This protein binds this small molecule.
Small molecule (SMILES): CC[C@H]1OC(=O)[C@H](C)[C@@H](OC(=O)CN(C)C)[C@@H](C)C[C@@H](C)C(=O)/C=C/[C@H]1C

Binding-site contacts:
Ligand atom C17 contacts residue VAL262 of chain 1.B at 3.9 Å (hydrophobic).
Ligand atom C14 contacts residue GLU114 of chain 1.B at 3.8 Å.
Ligand atom O1 contacts residue THR314 of chain 1.B at 3.3 Å.
Ligand atom C7 contacts residue THR314 of chain 1.B at 3.5 Å.
Ligand atom C14 contacts residue LEU108 of chain 1.B at 4.0 Å (hydrophobic).
Ligand atom C1 contacts residue MET414 of chain 1.B at 3.4 Å (hydrophobic).
Ligand atom C15 contacts residue GLU105 of chain 1.B at 4.1 Å.
Ligand atom C4 contacts residue MET414 of chain 1.B at 3.6 Å (hydrophobic).
Ligand atom C19 contacts residue MET414 of chain 1.B at 4.0 Å (hydrophobic).
Ligand atom O4 contacts residue HIS258 of chain 1.B at 3.1 Å (h-bond).
Ligand atom O2 contacts residue VAL262 of chain 1.B at 3.9 Å.
Ligand atom C8 contacts residue LEU113 of chain 1.B at 4.1 Å (hydrophobic).
Ligand atom C20 contacts residue PHE198 of chain 1.B at 3.4 Å (hydrophobic).
Ligand atom C10 contacts residue ILE259 of chain 1.B at 4.0 Å (hydrophobic).
Ligand atom C6 contacts residue LEU113 of chain 1.B at 4.0 Å (hydrophobic).
Ligand atom C7 contacts residue HEM1 of chain 1.E at 3.9 Å.
Ligand atom C14 contacts residue GLU105 of chain 1.B at 3.7 Å.
Ligand atom O5 contacts residue VAL199 of chain 1.B at 3.4 Å.
Ligand atom C17 contacts residue PHE198 of chain 1.B at 3.9 Å (hydrophobic).
Ligand atom C3 contacts residue THR267 of chain 1.B at 4.0 Å.
Ligand atom O4 contacts residue GLU114 of chain 1.B at 3.3 Å (salt-bridge).
Ligand atom O2 contacts residue LEU113 of chain 1.B at 4.1 Å.
Ligand atom N contacts residue GLU114 of chain 1.B at 2.9 Å (salt-bridge).
Ligand atom C18 contacts residue MET414 of chain 1.B at 4.1 Å (hydrophobic).
Ligand atom C19 contacts residue VAL199 of chain 1.B at 3.9 Å (hydrophobic).
Ligand atom C21 contacts residue VAL199 of chain 1.B at 3.6 Å (hydrophobic).
Ligand atom O2 contacts residue ALA263 of chain 1.B at 3.6 Å.
Ligand atom C20 contacts residue VAL199 of chain 1.B at 3.3 Å (hydrophobic).
Ligand atom C21 contacts residue MET414 of chain 1.B at 4.0 Å (hydrophobic).
Ligand atom C12 contacts residue GLU114 of chain 1.B at 3.6 Å.
Ligand atom C19 contacts residue PHE198 of chain 1.B at 3.9 Å (hydrophobic).
Ligand atom C7 contacts residue LEU113 of chain 1.B at 3.5 Å (hydrophobic).
Ligand atom C15 contacts residue GLU114 of chain 1.B at 3.2 Å.
Ligand atom C13 contacts residue GLU114 of chain 1.B at 3.1 Å.
Ligand atom C5 contacts residue ALA263 of chain 1.B at 4.0 Å (hydrophobic).
Ligand atom C6 contacts residue ALA263 of chain 1.B at 3.4 Å (hydrophobic).
Ligand atom O2 contacts residue ILE259 of chain 1.B at 3.2 Å.
Ligand atom C20 contacts residue MET414 of chain 1.B at 3.5 Å (hydrophobic).
Ligand atom C4 contacts residue ILE415 of chain 1.B at 3.7 Å (hydrophobic).
Ligand atom C10 contacts residue LEU113 of chain 1.B at 3.9 Å (hydrophobic).

Sequence of chain 1.B:
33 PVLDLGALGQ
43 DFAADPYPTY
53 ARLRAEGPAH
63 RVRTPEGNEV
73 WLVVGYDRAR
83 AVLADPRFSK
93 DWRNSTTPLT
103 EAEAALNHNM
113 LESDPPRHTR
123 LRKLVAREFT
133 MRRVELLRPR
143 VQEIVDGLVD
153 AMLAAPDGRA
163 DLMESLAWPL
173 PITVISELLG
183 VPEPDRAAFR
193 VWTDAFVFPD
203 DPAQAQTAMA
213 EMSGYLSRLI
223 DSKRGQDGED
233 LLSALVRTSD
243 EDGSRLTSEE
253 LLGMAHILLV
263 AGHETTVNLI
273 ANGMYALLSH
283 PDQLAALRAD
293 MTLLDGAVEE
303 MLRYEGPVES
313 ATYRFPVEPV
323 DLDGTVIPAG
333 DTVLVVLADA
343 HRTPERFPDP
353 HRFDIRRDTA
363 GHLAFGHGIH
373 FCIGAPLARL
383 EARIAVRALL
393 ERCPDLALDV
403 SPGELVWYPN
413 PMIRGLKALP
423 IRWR